Binding-site contacts:
Ligand atom O6 contacts residue ASN84 of chain 1.B at 3.6 Å (h-bond).
Ligand atom C2 contacts residue GLY95 of chain 1.B at 4.1 Å.
Ligand atom O6 contacts residue LYS8 of chain 1.A at 2.9 Å (salt-bridge).
Ligand atom C6 contacts residue GLY95 of chain 1.B at 4.1 Å.
Ligand atom C1 contacts residue LYS8 of chain 1.A at 4.1 Å.
Ligand atom O4 contacts residue ASN84 of chain 1.B at 3.0 Å (h-bond).
Ligand atom O5 contacts residue GLN88 of chain 1.B at 3.7 Å.
Ligand atom C5 contacts residue ASN72 of chain 1.A at 3.6 Å.
Ligand atom O2 contacts residue GLY95 of chain 1.B at 3.6 Å.
Ligand atom C6 contacts residue LYS8 of chain 1.A at 4.1 Å.
Ligand atom O5 contacts residue ASN72 of chain 1.A at 2.3 Å (h-bond).
Ligand atom O6 contacts residue GLY95 of chain 1.B at 3.6 Å.
Ligand atom C6 contacts residue LYS139 of chain 1.B at 3.4 Å.
Ligand atom O2 contacts residue THR94 of chain 1.B at 3.6 Å.
Ligand atom O5 contacts residue LYS8 of chain 1.A at 3.2 Å (salt-bridge).
Ligand atom O3 contacts residue ALA369 of chain 1.A at 4.0 Å.
Ligand atom O6 contacts residue GLN88 of chain 1.B at 3.8 Å.
Ligand atom C3 contacts residue ASN72 of chain 1.A at 3.8 Å.
Ligand atom O3 contacts residue ASN96 of chain 1.B at 3.8 Å.
Ligand atom C2 contacts residue GLN88 of chain 1.B at 3.3 Å.
Ligand atom C6 contacts residue ASN84 of chain 1.B at 3.2 Å.
Ligand atom C2 contacts residue ASN96 of chain 1.B at 3.7 Å.
Ligand atom C4 contacts residue LYS139 of chain 1.B at 3.8 Å.
Ligand atom C1 contacts residue GLN88 of chain 1.B at 3.8 Å.
Ligand atom O3 contacts residue THR94 of chain 1.B at 3.7 Å.
Ligand atom C1 contacts residue THR74 of chain 1.A at 3.8 Å.
Ligand atom O7 contacts residue ASN72 of chain 1.A at 4.0 Å.
Ligand atom C2 contacts residue ASN72 of chain 1.A at 2.5 Å.
Ligand atom O3 contacts residue ARG541 of chain 1.A at 3.1 Å (salt-bridge).
Ligand atom C5 contacts residue GLN88 of chain 1.B at 3.5 Å.
Ligand atom N2 contacts residue ASN72 of chain 1.A at 3.0 Å (h-bond).
Ligand atom C5 contacts residue LYS139 of chain 1.B at 3.8 Å.
Ligand atom O4 contacts residue GLU85 of chain 1.B at 3.6 Å.
Ligand atom C3 contacts residue THR94 of chain 1.B at 4.0 Å.
Ligand atom C5 contacts residue ASN84 of chain 1.B at 3.8 Å.
Ligand atom C7 contacts residue ASN72 of chain 1.A at 3.7 Å.
Ligand atom O4 contacts residue LYS139 of chain 1.B at 2.8 Å (salt-bridge).
Ligand atom C1 contacts residue ASN72 of chain 1.A at 1.4 Å.
Ligand atom O2 contacts residue ASN96 of chain 1.B at 2.8 Å (h-bond).
Ligand atom O4 contacts residue ARG541 of chain 1.A at 4.0 Å.

Sequence of chain 1.B:
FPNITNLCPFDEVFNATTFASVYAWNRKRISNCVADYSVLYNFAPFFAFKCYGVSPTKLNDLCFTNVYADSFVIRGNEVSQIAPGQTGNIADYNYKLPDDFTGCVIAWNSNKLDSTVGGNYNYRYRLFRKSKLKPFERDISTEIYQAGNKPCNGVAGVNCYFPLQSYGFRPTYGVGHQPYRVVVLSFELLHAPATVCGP

Sequence of chain 1.A:
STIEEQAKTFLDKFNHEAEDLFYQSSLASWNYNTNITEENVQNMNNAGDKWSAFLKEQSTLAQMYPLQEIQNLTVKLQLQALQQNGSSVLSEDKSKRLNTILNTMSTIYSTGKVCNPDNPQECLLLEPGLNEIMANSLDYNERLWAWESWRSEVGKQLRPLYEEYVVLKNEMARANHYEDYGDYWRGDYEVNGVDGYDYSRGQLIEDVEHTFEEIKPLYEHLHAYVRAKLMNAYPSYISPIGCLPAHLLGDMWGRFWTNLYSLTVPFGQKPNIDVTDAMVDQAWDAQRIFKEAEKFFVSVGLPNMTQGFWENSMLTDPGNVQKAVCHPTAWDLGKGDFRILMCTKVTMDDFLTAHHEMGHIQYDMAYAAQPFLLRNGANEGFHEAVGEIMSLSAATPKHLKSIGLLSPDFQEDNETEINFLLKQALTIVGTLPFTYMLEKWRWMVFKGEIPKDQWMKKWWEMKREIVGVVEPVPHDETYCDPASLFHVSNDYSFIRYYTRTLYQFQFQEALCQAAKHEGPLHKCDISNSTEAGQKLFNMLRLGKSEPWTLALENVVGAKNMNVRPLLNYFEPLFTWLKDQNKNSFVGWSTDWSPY

This small molecule binds to this protein.
Small molecule (SMILES): CC(=O)N[C@H]1[C@H](O[C@H]2[C@H](O)[C@@H](NC(C)=O)CO[C@@H]2CO)O[C@H](CO)[C@@H](O[C@@H]2O[C@H](CO[C@H]3O[C@H](CO[C@H]4O[C@H](CO)[C@@H](O)[C@H](O)[C@@H]4O)[C@@H](O)[C@H](O[C@H]4O[C@H](CO)[C@@H](O)[C@H](O)[C@@H]4O)[C@@H]3O)[C@@H](O)[C@H](O[C@H]3O[C@H](CO)[C@@H](O)[C@H](O)[C@@H]3O)[C@@H]2O)[C@@H]1O